Sequence of chain 1.B:
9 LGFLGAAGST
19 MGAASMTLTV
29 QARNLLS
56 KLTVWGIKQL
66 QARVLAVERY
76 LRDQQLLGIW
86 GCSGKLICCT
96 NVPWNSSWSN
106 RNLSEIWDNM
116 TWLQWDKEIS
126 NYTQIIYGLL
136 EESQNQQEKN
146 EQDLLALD

A small-molecule ligand and the protein it binds are described below.
Small molecule (SMILES): CC(=O)N[C@@H]1[C@@H](O)[C@H](O)[C@@H](CO)O[C@H]1O

Binding-site contacts:
Ligand atom C6 contacts residue SER102 of chain 1.B at 4.3 Å.
Ligand atom C5 contacts residue SER102 of chain 1.B at 4.2 Å.
Ligand atom C1 contacts residue SER102 of chain 1.B at 4.2 Å.
Ligand atom O5 contacts residue SER102 of chain 1.B at 3.7 Å.
Ligand atom C2 contacts residue ASN100 of chain 1.B at 2.5 Å.
Ligand atom O5 contacts residue ASN100 of chain 1.B at 2.4 Å (h-bond).
Ligand atom C4 contacts residue ASN100 of chain 1.B at 4.2 Å.
Ligand atom C7 contacts residue ASN100 of chain 1.B at 3.2 Å.
Ligand atom C3 contacts residue ASN100 of chain 1.B at 3.8 Å.
Ligand atom C5 contacts residue ASN100 of chain 1.B at 3.7 Å.
Ligand atom N2 contacts residue ASN100 of chain 1.B at 2.9 Å (h-bond).
Ligand atom C8 contacts residue ASN100 of chain 1.B at 4.3 Å.
Ligand atom C1 contacts residue ASN100 of chain 1.B at 1.4 Å.
Ligand atom O7 contacts residue ASN100 of chain 1.B at 3.1 Å (h-bond).
Ligand atom O6 contacts residue SER102 of chain 1.B at 3.9 Å.